Sequence of chain 1.H:
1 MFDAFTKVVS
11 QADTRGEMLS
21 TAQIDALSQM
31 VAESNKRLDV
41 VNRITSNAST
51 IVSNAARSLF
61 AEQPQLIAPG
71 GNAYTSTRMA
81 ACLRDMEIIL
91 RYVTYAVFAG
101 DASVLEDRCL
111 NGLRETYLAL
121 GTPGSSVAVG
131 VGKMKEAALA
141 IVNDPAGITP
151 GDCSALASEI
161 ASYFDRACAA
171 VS

The protein below binds the small molecule below.
Small molecule (SMILES): C=CC1=C(C)/C(=C/c2[nH]c(/C=C3\N=C(/C=C4\NC(=O)C(C)=C4C=C)C(C)=C3CCC(=O)O)c(CCC(=O)O)c2C)NC1=O

Sequence of chain 1.G:
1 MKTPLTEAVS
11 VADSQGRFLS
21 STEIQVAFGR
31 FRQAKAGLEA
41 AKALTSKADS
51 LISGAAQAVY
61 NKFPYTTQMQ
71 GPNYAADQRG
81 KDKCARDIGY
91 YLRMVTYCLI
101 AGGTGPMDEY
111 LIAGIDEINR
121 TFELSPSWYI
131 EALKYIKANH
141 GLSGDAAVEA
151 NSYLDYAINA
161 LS

Sequence of chain 1.E:
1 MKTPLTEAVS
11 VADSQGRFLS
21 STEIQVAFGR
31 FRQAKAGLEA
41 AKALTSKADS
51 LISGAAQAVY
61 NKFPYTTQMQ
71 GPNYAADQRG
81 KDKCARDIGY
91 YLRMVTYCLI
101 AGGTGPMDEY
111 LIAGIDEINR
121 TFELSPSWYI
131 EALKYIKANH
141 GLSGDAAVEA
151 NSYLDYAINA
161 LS

Binding-site contacts:
Ligand atom C2D contacts residue THR149 of chain 1.H at 3.3 Å.
Ligand atom C3C contacts residue ILE148 of chain 1.H at 3.3 Å (hydrophobic).
Ligand atom CHB contacts residue ASP39 of chain 1.H at 2.9 Å.
Ligand atom O1D contacts residue ASN35 of chain 1.H at 3.2 Å (h-bond).
Ligand atom CBC contacts residue VAL142 of chain 1.H at 3.2 Å (hydrophobic).
Ligand atom O1A contacts residue THR149 of chain 1.H at 2.4 Å (h-bond).
Ligand atom CMB contacts residue VAL148 of chain 1.E at 2.9 Å (hydrophobic).
Ligand atom CAB contacts residue VAL148 of chain 1.E at 3.5 Å (hydrophobic).
Ligand atom CAC contacts residue CYS153 of chain 1.H at 2.5 Å (hydrophobic).
Ligand atom C2C contacts residue CYS153 of chain 1.H at 3.0 Å (hydrophobic).
Ligand atom CHD contacts residue ASP39 of chain 1.H at 3.5 Å.
Ligand atom NC contacts residue CYS153 of chain 1.H at 3.2 Å (h-bond).
Ligand atom CAA contacts residue ASN35 of chain 1.H at 3.0 Å.
Ligand atom OC contacts residue GLY151 of chain 1.H at 2.6 Å (h-bond).
Ligand atom C2B contacts residue VAL148 of chain 1.E at 3.2 Å (hydrophobic).
Ligand atom OB contacts residue PHE28 of chain 1.G at 3.3 Å.
Ligand atom CBC contacts residue CYS153 of chain 1.H at 2.8 Å (hydrophobic).
Ligand atom C4A contacts residue ASP39 of chain 1.H at 3.5 Å.
Ligand atom C1C contacts residue CYS153 of chain 1.H at 2.9 Å (hydrophobic).
Ligand atom NA contacts residue ASP39 of chain 1.H at 2.8 Å (salt-bridge).
Ligand atom CMD contacts residue THR149 of chain 1.H at 3.1 Å.
Ligand atom C3C contacts residue CYS153 of chain 1.H at 3.3 Å (hydrophobic).
Ligand atom CMB contacts residue ASP39 of chain 1.H at 2.7 Å.
Ligand atom OB contacts residue GLN33 of chain 1.E at 3.3 Å (h-bond).
Ligand atom C1D contacts residue THR149 of chain 1.H at 3.5 Å.
Ligand atom CHD contacts residue ILE148 of chain 1.H at 3.3 Å (hydrophobic).
Ligand atom C2A contacts residue ASN35 of chain 1.H at 3.4 Å.
Ligand atom NC contacts residue THR149 of chain 1.H at 3.4 Å (h-bond).
Ligand atom ND contacts residue ASP39 of chain 1.H at 2.9 Å (salt-bridge).
Ligand atom CMA contacts residue ASP145 of chain 1.E at 3.1 Å.
Ligand atom C2B contacts residue ASP39 of chain 1.H at 3.5 Å.
Ligand atom CMD contacts residue GLY151 of chain 1.H at 3.3 Å.
Ligand atom C4C contacts residue CYS153 of chain 1.H at 3.5 Å (hydrophobic).
Ligand atom OC contacts residue CYS153 of chain 1.H at 3.3 Å (h-bond).
Ligand atom NB contacts residue ASP145 of chain 1.E at 3.2 Å (salt-bridge).
Ligand atom CMC contacts residue ILE148 of chain 1.H at 3.4 Å (hydrophobic).
Ligand atom CMB contacts residue ASN42 of chain 1.H at 3.5 Å.
Ligand atom O2D contacts residue ASN35 of chain 1.H at 3.4 Å.
Ligand atom NB contacts residue PHE28 of chain 1.G at 3.4 Å.
Ligand atom C3B contacts residue VAL148 of chain 1.E at 3.4 Å (hydrophobic).